A protein and the small-molecule ligand that binds it are described below.
Small molecule (SMILES): CC(=O)N[C@@H]1[C@@H](O)[C@H](O)[C@@H](CO)O[C@H]1O

Binding-site contacts:
Ligand atom C3 contacts residue ASN12 of chain 1.A at 3.8 Å.
Ligand atom O7 contacts residue GLY13 of chain 1.A at 3.3 Å (h-bond).
Ligand atom C6 contacts residue ASN12 of chain 1.A at 3.5 Å.
Ligand atom C2 contacts residue ASN12 of chain 1.A at 2.5 Å.
Ligand atom C7 contacts residue ASN12 of chain 1.A at 3.5 Å.
Ligand atom O5 contacts residue ASN12 of chain 1.A at 2.4 Å (h-bond).
Ligand atom C8 contacts residue THR14 of chain 1.A at 4.5 Å.
Ligand atom N2 contacts residue ASN12 of chain 1.A at 3.1 Å (h-bond).
Ligand atom O6 contacts residue ASN12 of chain 1.A at 3.9 Å.
Ligand atom C1 contacts residue ASN12 of chain 1.A at 1.4 Å.
Ligand atom C7 contacts residue GLY13 of chain 1.A at 3.9 Å.
Ligand atom O7 contacts residue ASN12 of chain 1.A at 3.3 Å (h-bond).
Ligand atom C5 contacts residue ASN12 of chain 1.A at 3.4 Å.
Ligand atom C8 contacts residue ASN12 of chain 1.A at 3.6 Å.
Ligand atom C4 contacts residue ASN12 of chain 1.A at 4.1 Å.
Ligand atom C8 contacts residue GLY13 of chain 1.A at 3.8 Å.

Sequence of chain 1.A:
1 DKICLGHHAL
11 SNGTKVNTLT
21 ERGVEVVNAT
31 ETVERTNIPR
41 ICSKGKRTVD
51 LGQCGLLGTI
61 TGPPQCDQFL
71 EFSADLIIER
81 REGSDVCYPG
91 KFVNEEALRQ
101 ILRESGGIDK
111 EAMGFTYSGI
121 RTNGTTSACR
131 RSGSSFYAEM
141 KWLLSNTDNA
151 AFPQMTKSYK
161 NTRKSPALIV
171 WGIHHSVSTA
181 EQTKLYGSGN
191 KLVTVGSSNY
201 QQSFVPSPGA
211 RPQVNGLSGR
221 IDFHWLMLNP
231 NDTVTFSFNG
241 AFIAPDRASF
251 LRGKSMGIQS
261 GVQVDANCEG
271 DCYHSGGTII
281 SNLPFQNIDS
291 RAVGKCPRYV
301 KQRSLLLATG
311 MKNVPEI